Binding-site contacts:
Ligand atom O7 contacts residue ASN378 of chain 1.G at 3.3 Å (h-bond).
Ligand atom O5 contacts residue GLN355 of chain 1.G at 4.4 Å.
Ligand atom C5 contacts residue GLN355 of chain 1.G at 3.9 Å.
Ligand atom C7 contacts residue ASN378 of chain 1.G at 3.4 Å.
Ligand atom O4 contacts residue GLN355 of chain 1.G at 3.3 Å (h-bond).
Ligand atom C4 contacts residue GLN355 of chain 1.G at 4.2 Å.
Ligand atom C1 contacts residue ASN378 of chain 1.G at 1.5 Å.
Ligand atom C8 contacts residue THR365 of chain 1.G at 3.7 Å.
Ligand atom C2 contacts residue ASN378 of chain 1.G at 2.6 Å.
Ligand atom C8 contacts residue ASN378 of chain 1.G at 3.9 Å.
Ligand atom C2 contacts residue GLN355 of chain 1.G at 4.3 Å.
Ligand atom O3 contacts residue GLN355 of chain 1.G at 4.2 Å.
Ligand atom O5 contacts residue SER380 of chain 1.G at 3.6 Å (h-bond).
Ligand atom O7 contacts residue GLN355 of chain 1.G at 4.2 Å.
Ligand atom C7 contacts residue NAG1 of chain 1.CB at 3.9 Å.
Ligand atom C1 contacts residue SER380 of chain 1.G at 3.6 Å.
Ligand atom O5 contacts residue ASN378 of chain 1.G at 2.4 Å (h-bond).
Ligand atom C4 contacts residue ASN378 of chain 1.G at 4.4 Å.
Ligand atom C8 contacts residue THR364 of chain 1.G at 3.4 Å.
Ligand atom N2 contacts residue ASN378 of chain 1.G at 3.0 Å (h-bond).
Ligand atom C3 contacts residue ASN378 of chain 1.G at 3.9 Å.
Ligand atom C5 contacts residue ASN378 of chain 1.G at 3.8 Å.
Ligand atom C5 contacts residue SER380 of chain 1.G at 3.9 Å.
Ligand atom C1 contacts residue GLN355 of chain 1.G at 4.2 Å.
Ligand atom C8 contacts residue NAG1 of chain 1.CB at 3.2 Å.
Ligand atom C3 contacts residue GLN355 of chain 1.G at 3.9 Å.
Ligand atom O7 contacts residue NAG1 of chain 1.CB at 3.7 Å.

Sequence of chain 1.G:
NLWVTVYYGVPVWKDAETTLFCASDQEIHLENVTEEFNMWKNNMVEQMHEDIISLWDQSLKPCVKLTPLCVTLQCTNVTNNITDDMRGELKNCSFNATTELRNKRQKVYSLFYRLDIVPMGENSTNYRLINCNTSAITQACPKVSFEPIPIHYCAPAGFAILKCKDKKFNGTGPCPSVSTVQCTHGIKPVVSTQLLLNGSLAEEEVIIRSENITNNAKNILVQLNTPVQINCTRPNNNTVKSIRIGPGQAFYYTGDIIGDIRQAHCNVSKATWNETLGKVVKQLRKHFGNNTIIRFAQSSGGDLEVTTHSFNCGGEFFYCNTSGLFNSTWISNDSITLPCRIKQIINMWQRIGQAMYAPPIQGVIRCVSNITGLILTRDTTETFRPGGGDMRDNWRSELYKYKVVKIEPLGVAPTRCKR

The small molecule below binds the protein below.
Small molecule (SMILES): CC(=O)N[C@H]1[C@H](O[C@H]2[C@H](O)[C@@H](NC(C)=O)CO[C@@H]2CO)O[C@H](CO)[C@@H](O)[C@@H]1O